Sequence of chain 1.A:
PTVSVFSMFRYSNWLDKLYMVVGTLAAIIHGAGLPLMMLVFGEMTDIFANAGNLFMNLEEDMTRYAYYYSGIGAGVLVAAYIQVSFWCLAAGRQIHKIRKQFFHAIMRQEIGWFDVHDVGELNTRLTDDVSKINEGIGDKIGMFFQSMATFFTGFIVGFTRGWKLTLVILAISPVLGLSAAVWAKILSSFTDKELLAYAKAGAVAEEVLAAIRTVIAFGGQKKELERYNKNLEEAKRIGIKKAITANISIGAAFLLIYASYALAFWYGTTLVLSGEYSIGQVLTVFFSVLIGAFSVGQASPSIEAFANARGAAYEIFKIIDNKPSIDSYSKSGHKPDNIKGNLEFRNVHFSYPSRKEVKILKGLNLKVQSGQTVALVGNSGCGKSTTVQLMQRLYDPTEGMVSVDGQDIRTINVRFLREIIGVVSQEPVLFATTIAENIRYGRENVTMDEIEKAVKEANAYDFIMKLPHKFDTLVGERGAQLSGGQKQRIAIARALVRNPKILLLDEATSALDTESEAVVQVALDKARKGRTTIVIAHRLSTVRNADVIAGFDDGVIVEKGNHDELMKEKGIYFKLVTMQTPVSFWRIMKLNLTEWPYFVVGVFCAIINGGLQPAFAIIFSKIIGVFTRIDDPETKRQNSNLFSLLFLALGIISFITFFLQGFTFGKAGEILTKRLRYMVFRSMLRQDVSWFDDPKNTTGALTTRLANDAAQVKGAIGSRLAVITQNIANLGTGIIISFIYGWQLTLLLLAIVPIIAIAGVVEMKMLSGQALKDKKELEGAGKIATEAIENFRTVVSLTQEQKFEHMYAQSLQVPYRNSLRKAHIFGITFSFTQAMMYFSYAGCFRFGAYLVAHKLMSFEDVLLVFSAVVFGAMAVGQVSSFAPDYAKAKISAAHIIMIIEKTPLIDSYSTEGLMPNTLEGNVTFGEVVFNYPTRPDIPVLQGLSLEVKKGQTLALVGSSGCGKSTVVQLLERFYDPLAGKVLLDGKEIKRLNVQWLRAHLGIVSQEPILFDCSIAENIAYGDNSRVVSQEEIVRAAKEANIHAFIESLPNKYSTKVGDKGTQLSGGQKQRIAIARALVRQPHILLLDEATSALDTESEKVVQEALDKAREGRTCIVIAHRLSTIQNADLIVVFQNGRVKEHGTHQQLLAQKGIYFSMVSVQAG

The protein below binds the small molecule below.
Small molecule (SMILES): CC(C)CCC[C@@H](C)[C@H]1CC[C@H]2[C@@H]3CC=C4C[C@@H](O)CC[C@]4(C)[C@H]3CC[C@]12C

Binding-site contacts:
Ligand atom C21 contacts residue LEU760 of chain 1.A at 3.7 Å (hydrophobic).
Ligand atom C4 contacts residue ASN753 of chain 1.A at 4.2 Å.
Ligand atom C20 contacts residue ALA308 of chain 1.A at 4.3 Å (hydrophobic).
Ligand atom C7 contacts residue TRP315 of chain 1.A at 3.9 Å (hydrophobic).
Ligand atom C27 contacts residue ALA308 of chain 1.A at 3.8 Å (hydrophobic).
Ligand atom C19 contacts residue TRP315 of chain 1.A at 3.9 Å (hydrophobic).
Ligand atom C25 contacts residue ALA308 of chain 1.A at 4.1 Å (hydrophobic).
Ligand atom C26 contacts residue CLR1 of chain 1.H at 3.7 Å.
Ligand atom C26 contacts residue LEU305 of chain 1.A at 3.8 Å (hydrophobic).
Ligand atom C11 contacts residue LEU760 of chain 1.A at 3.7 Å (hydrophobic).
Ligand atom C20 contacts residue LEU312 of chain 1.A at 4.5 Å (hydrophobic).
Ligand atom C26 contacts residue ILE221 of chain 1.A at 4.3 Å (hydrophobic).
Ligand atom C23 contacts residue ALA308 of chain 1.A at 3.7 Å (hydrophobic).
Ligand atom C24 contacts residue CLR1 of chain 1.H at 3.7 Å.
Ligand atom C19 contacts residue LEU757 of chain 1.A at 4.3 Å (hydrophobic).
Ligand atom C19 contacts residue ASN753 of chain 1.A at 4.5 Å.
Ligand atom O1 contacts residue ASN753 of chain 1.A at 4.2 Å.
Ligand atom C25 contacts residue LEU305 of chain 1.A at 4.2 Å (hydrophobic).
Ligand atom C18 contacts residue LEU312 of chain 1.A at 3.9 Å (hydrophobic).
Ligand atom C2 contacts residue ASN753 of chain 1.A at 4.0 Å.
Ligand atom C23 contacts residue LEU312 of chain 1.A at 4.4 Å (hydrophobic).
Ligand atom C1 contacts residue LEU757 of chain 1.A at 3.5 Å (hydrophobic).
Ligand atom C21 contacts residue ALA308 of chain 1.A at 4.1 Å (hydrophobic).
Ligand atom C8 contacts residue TRP315 of chain 1.A at 4.5 Å (hydrophobic).
Ligand atom C12 contacts residue LEU760 of chain 1.A at 3.4 Å (hydrophobic).
Ligand atom C19 contacts residue SER756 of chain 1.A at 3.5 Å.
Ligand atom C2 contacts residue LEU757 of chain 1.A at 3.7 Å (hydrophobic).
Ligand atom C5 contacts residue TRP315 of chain 1.A at 4.1 Å (hydrophobic).
Ligand atom C6 contacts residue TRP315 of chain 1.A at 3.5 Å (hydrophobic).
Ligand atom C4 contacts residue TRP315 of chain 1.A at 4.4 Å (hydrophobic).
Ligand atom C27 contacts residue LEU305 of chain 1.A at 4.2 Å (hydrophobic).
Ligand atom C18 contacts residue ALA311 of chain 1.A at 3.9 Å (hydrophobic).